Sequence of chain 1.H:
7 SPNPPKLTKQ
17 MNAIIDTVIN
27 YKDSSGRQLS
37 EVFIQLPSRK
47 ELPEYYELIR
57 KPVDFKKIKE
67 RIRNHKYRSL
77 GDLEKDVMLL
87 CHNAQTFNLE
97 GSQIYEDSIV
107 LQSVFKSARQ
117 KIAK

This protein binds this small molecule.
Small molecule (SMILES): Cc1ncsc1-c1ccc(CNC(=O)[C@@H]2C[C@@H](O)CN2C(=O)[C@@H](NC(=O)C2(F)CC2)C(C)(C)C)c(OCCc2ccc(CN3CCN(c4cc(-c5ccccc5O)nnc4N)CC3)cc2)c1

Binding-site contacts:
Ligand atom C56 contacts residue TYR51 of chain 1.H at 3.5 Å (hydrophobic).
Ligand atom N51 contacts residue ASN94 of chain 1.H at 2.8 Å (h-bond).
Ligand atom F34 contacts residue TYR61 of chain 1.F at 3.3 Å.
Ligand atom N1 contacts residue TYR61 of chain 1.F at 3.5 Å.
Ligand atom O16 contacts residue TYR47 of chain 1.F at 2.7 Å (h-bond).
Ligand atom C13 contacts residue TRP37 of chain 1.F at 3.5 Å (hydrophobic).
Ligand atom C58 contacts residue GLN41 of chain 1.H at 3.5 Å.
Ligand atom C11 contacts residue TYR47 of chain 1.F at 3.5 Å (hydrophobic).
Ligand atom C10 contacts residue HIS59 of chain 1.F at 3.6 Å.
Ligand atom O14 contacts residue HIS64 of chain 1.F at 2.8 Å (h-bond).
Ligand atom O14 contacts residue SER60 of chain 1.F at 2.5 Å (h-bond).
Ligand atom N53 contacts residue ASN94 of chain 1.H at 3.0 Å (h-bond).
Ligand atom F34 contacts residue PHE93 of chain 1.H at 2.7 Å.
Ligand atom C32 contacts residue PHE93 of chain 1.H at 3.4 Å (hydrophobic).
Ligand atom N50 contacts residue ASN94 of chain 1.H at 3.5 Å (h-bond).
Ligand atom C28 contacts residue PRO48 of chain 1.F at 3.1 Å (hydrophobic).
Ligand atom O60 contacts residue TYR51 of chain 1.H at 2.8 Å (h-bond).
Ligand atom N51 contacts residue ILE100 of chain 1.H at 3.4 Å.
Ligand atom C35 contacts residue ARG18 of chain 1.F at 3.5 Å.
Ligand atom C58 contacts residue VAL38 of chain 1.H at 3.5 Å (hydrophobic).
Ligand atom C12 contacts residue TRP66 of chain 1.F at 3.5 Å (hydrophobic).
Ligand atom N51 contacts residue PHE93 of chain 1.H at 3.6 Å.
Ligand atom F34 contacts residue ASN94 of chain 1.H at 3.3 Å.
Ligand atom C13 contacts residue HIS64 of chain 1.F at 3.4 Å.
Ligand atom C6 contacts residue TYR47 of chain 1.F at 3.6 Å (hydrophobic).
Ligand atom O33 contacts residue HIS64 of chain 1.F at 3.4 Å.
Ligand atom C55 contacts residue TYR51 of chain 1.H at 3.3 Å (hydrophobic).
Ligand atom C36 contacts residue PHE93 of chain 1.H at 3.4 Å (hydrophobic).
Ligand atom O60 contacts residue ALA90 of chain 1.H at 3.3 Å.
Ligand atom N17 contacts residue HIS59 of chain 1.F at 3.4 Å (h-bond).
Ligand atom C35 contacts residue PHE93 of chain 1.H at 3.3 Å (hydrophobic).
Ligand atom O33 contacts residue TYR61 of chain 1.F at 3.5 Å.
Ligand atom C15 contacts residue TYR47 of chain 1.F at 3.4 Å (hydrophobic).
Ligand atom C31 contacts residue TYR61 of chain 1.F at 3.3 Å (hydrophobic).
Ligand atom C11 contacts residue TRP66 of chain 1.F at 3.4 Å (hydrophobic).
Ligand atom C59 contacts residue VAL38 of chain 1.H at 3.4 Å (hydrophobic).
Ligand atom C12 contacts residue HIS64 of chain 1.F at 3.4 Å.
Ligand atom C4 contacts residue TYR61 of chain 1.F at 3.5 Å (hydrophobic).
Ligand atom C57 contacts residue VAL59 of chain 1.H at 3.6 Å (hydrophobic).
Ligand atom C57 contacts residue LEU42 of chain 1.H at 3.6 Å (hydrophobic).

Sequence of chain 1.F:
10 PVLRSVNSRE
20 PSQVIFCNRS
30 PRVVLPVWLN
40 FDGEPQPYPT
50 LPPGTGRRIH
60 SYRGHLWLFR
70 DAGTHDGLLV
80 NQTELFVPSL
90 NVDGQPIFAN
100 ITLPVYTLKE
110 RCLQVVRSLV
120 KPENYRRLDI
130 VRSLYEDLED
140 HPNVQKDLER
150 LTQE